Sequence of chain 1.A:
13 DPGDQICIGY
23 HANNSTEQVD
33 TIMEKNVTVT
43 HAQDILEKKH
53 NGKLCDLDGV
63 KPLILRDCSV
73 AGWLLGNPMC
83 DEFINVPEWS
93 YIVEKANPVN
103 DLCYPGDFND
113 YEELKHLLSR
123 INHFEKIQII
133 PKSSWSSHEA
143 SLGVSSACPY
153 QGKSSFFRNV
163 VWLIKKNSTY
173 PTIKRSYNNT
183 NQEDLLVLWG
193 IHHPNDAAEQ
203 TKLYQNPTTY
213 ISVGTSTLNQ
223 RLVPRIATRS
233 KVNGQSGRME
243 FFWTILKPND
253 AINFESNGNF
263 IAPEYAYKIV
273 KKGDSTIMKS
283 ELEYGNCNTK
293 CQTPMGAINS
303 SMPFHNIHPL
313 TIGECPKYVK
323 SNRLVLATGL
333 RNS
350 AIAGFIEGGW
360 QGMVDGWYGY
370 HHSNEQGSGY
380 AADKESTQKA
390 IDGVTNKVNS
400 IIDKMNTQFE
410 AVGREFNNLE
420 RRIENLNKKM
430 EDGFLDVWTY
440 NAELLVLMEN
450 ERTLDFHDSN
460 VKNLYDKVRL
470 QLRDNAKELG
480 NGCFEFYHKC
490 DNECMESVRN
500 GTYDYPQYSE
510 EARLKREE

Binding-site contacts:
Ligand atom O5 contacts residue ASN169 of chain 1.A at 2.2 Å (h-bond).
Ligand atom C5 contacts residue ASN169 of chain 1.A at 3.1 Å.
Ligand atom O6 contacts residue ASN169 of chain 1.A at 3.5 Å (h-bond).
Ligand atom C4 contacts residue ASN169 of chain 1.A at 3.9 Å.
Ligand atom N2 contacts residue ASN169 of chain 1.A at 3.6 Å (h-bond).
Ligand atom C3 contacts residue ASN169 of chain 1.A at 3.7 Å.
Ligand atom C7 contacts residue ASN169 of chain 1.A at 4.3 Å.
Ligand atom C6 contacts residue ASN169 of chain 1.A at 3.2 Å.
Ligand atom C1 contacts residue ASN169 of chain 1.A at 1.4 Å.
Ligand atom O7 contacts residue ASN169 of chain 1.A at 4.3 Å.
Ligand atom C2 contacts residue ASN169 of chain 1.A at 2.5 Å.

A protein and the small-molecule ligand that binds it are described below.
Small molecule (SMILES): CC(=O)N[C@@H]1[C@@H](O)[C@H](O)[C@@H](CO)O[C@H]1O